Binding-site contacts:
Ligand atom C6 contacts residue ILE392 of chain 1.A at 4.0 Å (hydrophobic).
Ligand atom O5 contacts residue ASN386 of chain 1.A at 2.3 Å (h-bond).
Ligand atom C4 contacts residue ASN386 of chain 1.A at 4.2 Å.
Ligand atom C5 contacts residue THR388 of chain 1.A at 3.7 Å.
Ligand atom O6 contacts residue MET526 of chain 1.A at 3.8 Å.
Ligand atom C1 contacts residue GLU525 of chain 1.A at 4.1 Å.
Ligand atom N2 contacts residue ASN386 of chain 1.A at 2.9 Å (h-bond).
Ligand atom C1 contacts residue ALA389 of chain 1.A at 4.4 Å (hydrophobic).
Ligand atom O5 contacts residue ALA389 of chain 1.A at 3.5 Å.
Ligand atom O7 contacts residue ASN386 of chain 1.A at 3.5 Å (h-bond).
Ligand atom C6 contacts residue ALA389 of chain 1.A at 4.0 Å (hydrophobic).
Ligand atom C2 contacts residue ASN386 of chain 1.A at 2.5 Å.
Ligand atom C2 contacts residue GLU525 of chain 1.A at 3.8 Å.
Ligand atom O5 contacts residue THR388 of chain 1.A at 4.0 Å.
Ligand atom O5 contacts residue GLU525 of chain 1.A at 3.5 Å (salt-bridge).
Ligand atom C5 contacts residue GLU525 of chain 1.A at 4.0 Å.
Ligand atom O6 contacts residue ILE392 of chain 1.A at 4.0 Å.
Ligand atom C4 contacts residue GLU525 of chain 1.A at 3.7 Å.
Ligand atom C6 contacts residue GLU525 of chain 1.A at 4.0 Å.
Ligand atom C5 contacts residue ALA389 of chain 1.A at 4.3 Å (hydrophobic).
Ligand atom C3 contacts residue GLU525 of chain 1.A at 4.3 Å.
Ligand atom C5 contacts residue ASN386 of chain 1.A at 3.6 Å.
Ligand atom C6 contacts residue THR388 of chain 1.A at 3.9 Å.
Ligand atom C1 contacts residue ASN386 of chain 1.A at 1.4 Å.
Ligand atom O7 contacts residue GLU525 of chain 1.A at 4.3 Å.
Ligand atom C1 contacts residue THR388 of chain 1.A at 4.3 Å.
Ligand atom O6 contacts residue GLU525 of chain 1.A at 3.0 Å (salt-bridge).
Ligand atom C7 contacts residue ASN386 of chain 1.A at 3.4 Å.
Ligand atom O6 contacts residue ALA389 of chain 1.A at 4.0 Å.
Ligand atom C3 contacts residue ASN386 of chain 1.A at 3.8 Å.

This small molecule binds to this protein.
Small molecule (SMILES): CC(=O)N[C@@H]1[C@@H](O)[C@H](O)[C@@H](CO)O[C@H]1O

Sequence of chain 1.A:
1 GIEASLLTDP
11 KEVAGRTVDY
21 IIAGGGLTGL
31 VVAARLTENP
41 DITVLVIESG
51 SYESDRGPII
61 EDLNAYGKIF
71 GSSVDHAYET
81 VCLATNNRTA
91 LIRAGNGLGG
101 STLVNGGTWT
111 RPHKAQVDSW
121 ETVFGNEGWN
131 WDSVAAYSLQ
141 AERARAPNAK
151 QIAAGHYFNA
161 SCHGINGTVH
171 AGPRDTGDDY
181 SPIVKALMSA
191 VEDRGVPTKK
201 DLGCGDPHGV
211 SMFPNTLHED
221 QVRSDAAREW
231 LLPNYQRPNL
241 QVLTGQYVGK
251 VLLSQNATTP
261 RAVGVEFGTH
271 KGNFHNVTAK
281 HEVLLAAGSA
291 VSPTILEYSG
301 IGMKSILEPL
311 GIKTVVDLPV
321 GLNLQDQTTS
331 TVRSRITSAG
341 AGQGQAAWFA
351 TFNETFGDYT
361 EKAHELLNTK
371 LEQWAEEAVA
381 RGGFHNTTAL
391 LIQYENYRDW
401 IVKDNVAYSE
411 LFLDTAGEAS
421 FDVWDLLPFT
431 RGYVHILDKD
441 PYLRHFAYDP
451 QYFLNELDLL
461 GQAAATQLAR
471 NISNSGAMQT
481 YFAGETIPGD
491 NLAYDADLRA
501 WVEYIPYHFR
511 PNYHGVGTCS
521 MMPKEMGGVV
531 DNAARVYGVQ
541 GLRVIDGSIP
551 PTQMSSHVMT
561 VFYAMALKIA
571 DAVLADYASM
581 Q